Sequence of chain 1.A:
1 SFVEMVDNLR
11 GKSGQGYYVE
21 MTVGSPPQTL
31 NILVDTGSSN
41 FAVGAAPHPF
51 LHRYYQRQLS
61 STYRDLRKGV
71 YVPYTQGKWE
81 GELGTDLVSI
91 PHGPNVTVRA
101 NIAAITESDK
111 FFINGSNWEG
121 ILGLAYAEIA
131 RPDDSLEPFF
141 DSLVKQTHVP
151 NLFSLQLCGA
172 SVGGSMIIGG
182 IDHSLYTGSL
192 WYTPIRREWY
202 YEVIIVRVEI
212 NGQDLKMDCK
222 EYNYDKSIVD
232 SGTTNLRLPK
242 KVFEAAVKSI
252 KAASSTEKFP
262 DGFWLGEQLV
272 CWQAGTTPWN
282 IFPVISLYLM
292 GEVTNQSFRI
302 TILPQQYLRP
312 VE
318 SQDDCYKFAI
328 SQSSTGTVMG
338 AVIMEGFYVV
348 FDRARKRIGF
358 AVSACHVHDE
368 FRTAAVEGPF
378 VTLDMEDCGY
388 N

The protein below binds the small molecule below.
Small molecule (SMILES): CO[C@H](C[C@H](O)[C@H](COc1cc(F)cc(F)c1)NC(=O)c1cc(C(=O)N[C@H](C)c2ccccc2)cc(N(C)S(C)(=O)=O)c1)C(=O)N[C@H](C(=O)NCc1ccccc1)C(C)C

Binding-site contacts:
Ligand atom C16 contacts residue TYR74 of chain 1.A at 3.4 Å (hydrophobic).
Ligand atom O1 contacts residue ASP231 of chain 1.A at 2.6 Å (salt-bridge).
Ligand atom O7 contacts residue THR234 of chain 1.A at 3.4 Å.
Ligand atom C42 contacts residue GLY233 of chain 1.A at 3.4 Å.
Ligand atom C23 contacts residue PHE111 of chain 1.A at 3.4 Å (hydrophobic).
Ligand atom O3 contacts residue THR75 of chain 1.A at 3.1 Å (h-bond).
Ligand atom C6 contacts residue ASP35 of chain 1.A at 3.2 Å.
Ligand atom C34 contacts residue THR235 of chain 1.A at 3.1 Å.
Ligand atom C24 contacts residue PHE111 of chain 1.A at 3.3 Å (hydrophobic).
Ligand atom F55 contacts residue PHE111 of chain 1.A at 3.3 Å.
Ligand atom O4 contacts residue TYR201 of chain 1.A at 2.7 Å (h-bond).
Ligand atom N3 contacts residue PRO73 of chain 1.A at 2.9 Å (h-bond).
Ligand atom F55 contacts residue GLY77 of chain 1.A at 2.9 Å.
Ligand atom C41 contacts residue SER232 of chain 1.A at 3.4 Å.
Ligand atom F55 contacts residue TYR74 of chain 1.A at 3.3 Å.
Ligand atom C31 contacts residue GLN76 of chain 1.A at 3.3 Å.
Ligand atom C8 contacts residue PRO73 of chain 1.A at 3.3 Å (hydrophobic).
Ligand atom O1 contacts residue ASP35 of chain 1.A at 2.7 Å (salt-bridge).
Ligand atom O8 contacts residue ARG238 of chain 1.A at 3.4 Å (salt-bridge).
Ligand atom C30 contacts residue GLN76 of chain 1.A at 3.5 Å.
Ligand atom N2 contacts residue GLY37 of chain 1.A at 3.1 Å (h-bond).
Ligand atom C36 contacts residue THR235 of chain 1.A at 3.4 Å.
Ligand atom O7 contacts residue ASN236 of chain 1.A at 3.2 Å (h-bond).
Ligand atom F54 contacts residue ILE113 of chain 1.A at 3.3 Å.
Ligand atom O6 contacts residue THR235 of chain 1.A at 2.8 Å (h-bond).
Ligand atom C3 contacts residue ASP231 of chain 1.A at 3.5 Å.
Ligand atom C38 contacts residue THR235 of chain 1.A at 3.2 Å.
Ligand atom N4 contacts residue GLY233 of chain 1.A at 3.0 Å (h-bond).
Ligand atom F54 contacts residue GLN76 of chain 1.A at 3.1 Å.
Ligand atom O5 contacts residue GLN76 of chain 1.A at 3.0 Å (h-bond).
Ligand atom N1 contacts residue GLY233 of chain 1.A at 3.4 Å (h-bond).
Ligand atom F54 contacts residue PHE111 of chain 1.A at 3.1 Å.
Ligand atom C38 contacts residue GLY16 of chain 1.A at 3.3 Å.
Ligand atom C38 contacts residue GLY14 of chain 1.A at 3.4 Å.
Ligand atom C45 contacts residue TYR201 of chain 1.A at 3.4 Å (hydrophobic).
Ligand atom C11 contacts residue GLY37 of chain 1.A at 3.4 Å.
Ligand atom O3 contacts residue TYR74 of chain 1.A at 3.2 Å.
Ligand atom O8 contacts residue SER328 of chain 1.A at 3.1 Å (h-bond).
Ligand atom O5 contacts residue THR75 of chain 1.A at 3.4 Å (h-bond).
Ligand atom C29 contacts residue GLY233 of chain 1.A at 3.1 Å.